Binding-site contacts:
Ligand atom O1 contacts residue LYS114 of chain 1.B at 3.6 Å.
Ligand atom C8 contacts residue ILE118 of chain 1.B at 4.0 Å (hydrophobic).
Ligand atom C5 contacts residue GLY85 of chain 1.B at 4.0 Å.
Ligand atom C9 contacts residue THR92 of chain 1.B at 4.2 Å.
Ligand atom C10 contacts residue ILE118 of chain 1.B at 3.8 Å (hydrophobic).
Ligand atom C10 contacts residue GLN89 of chain 1.B at 4.0 Å.
Ligand atom C8 contacts residue ILE104 of chain 1.B at 4.0 Å (hydrophobic).
Ligand atom C6 contacts residue GLY88 of chain 1.B at 3.8 Å.
Ligand atom C5 contacts residue SER84 of chain 1.B at 3.9 Å.
Ligand atom C9 contacts residue GLN89 of chain 1.B at 3.9 Å.
Ligand atom C9 contacts residue TYR121 of chain 1.B at 3.7 Å (hydrophobic).
Ligand atom N1 contacts residue LYS114 of chain 1.B at 4.1 Å.
Ligand atom C6 contacts residue GLN89 of chain 1.B at 3.5 Å.
Ligand atom C2 contacts residue LYS114 of chain 1.B at 3.8 Å.
Ligand atom C8 contacts residue THR92 of chain 1.B at 3.5 Å.
Ligand atom C7 contacts residue GLY88 of chain 1.B at 3.2 Å.
Ligand atom C11 contacts residue ALA117 of chain 1.B at 3.6 Å (hydrophobic).
Ligand atom C11 contacts residue TYR121 of chain 1.B at 3.7 Å (hydrophobic).
Ligand atom C6 contacts residue ILE118 of chain 1.B at 3.7 Å (hydrophobic).
Ligand atom C11 contacts residue GLN89 of chain 1.B at 3.7 Å.
Ligand atom C3 contacts residue SER84 of chain 1.B at 3.4 Å.
Ligand atom C11 contacts residue ILE118 of chain 1.B at 4.2 Å (hydrophobic).
Ligand atom C9 contacts residue ILE118 of chain 1.B at 3.8 Å (hydrophobic).
Ligand atom C5 contacts residue GLN89 of chain 1.B at 4.0 Å.
Ligand atom C7 contacts residue ILE118 of chain 1.B at 3.9 Å (hydrophobic).
Ligand atom C5 contacts residue ILE118 of chain 1.B at 3.7 Å (hydrophobic).
Ligand atom C4 contacts residue GLY85 of chain 1.B at 3.9 Å.
Ligand atom C3 contacts residue LYS114 of chain 1.B at 4.2 Å.
Ligand atom C6 contacts residue GLY85 of chain 1.B at 3.5 Å.
Ligand atom C7 contacts residue GLN89 of chain 1.B at 3.3 Å.
Ligand atom O1 contacts residue ALA117 of chain 1.B at 3.6 Å.
Ligand atom C8 contacts residue GLN89 of chain 1.B at 3.7 Å.
Ligand atom C8 contacts residue ALA123 of chain 1.B at 4.2 Å (hydrophobic).
Ligand atom C7 contacts residue ILE104 of chain 1.B at 3.9 Å (hydrophobic).
Ligand atom C6 contacts residue SER84 of chain 1.B at 3.4 Å.
Ligand atom C4 contacts residue GLN89 of chain 1.B at 3.7 Å.
Ligand atom C4 contacts residue SER84 of chain 1.B at 3.5 Å.
Ligand atom C3 contacts residue ILE118 of chain 1.B at 3.8 Å (hydrophobic).
Ligand atom N1 contacts residue SER84 of chain 1.B at 3.8 Å.
Ligand atom C8 contacts residue GLY88 of chain 1.B at 3.5 Å.

Sequence of chain 1.B:
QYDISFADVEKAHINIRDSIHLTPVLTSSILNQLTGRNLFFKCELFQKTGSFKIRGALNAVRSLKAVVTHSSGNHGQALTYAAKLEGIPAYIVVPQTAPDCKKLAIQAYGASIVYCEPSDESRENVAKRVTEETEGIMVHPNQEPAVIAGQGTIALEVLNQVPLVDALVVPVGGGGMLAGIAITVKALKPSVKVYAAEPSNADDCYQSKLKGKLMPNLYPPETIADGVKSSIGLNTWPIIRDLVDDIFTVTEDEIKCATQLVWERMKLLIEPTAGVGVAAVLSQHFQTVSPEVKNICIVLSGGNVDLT

This protein binds this small molecule.
Small molecule (SMILES): CC(=O)NCCc1ccccc1C